A small-molecule ligand and the protein it binds are described below.
Small molecule (SMILES): CC(=O)N[C@H]1[C@H](O[C@H]2[C@H](O)[C@@H](NC(C)=O)CO[C@@H]2CO)O[C@H](CO)[C@@H](O)[C@@H]1O

Binding-site contacts:
Ligand atom C8 contacts residue SER149 of chain 1.A at 3.5 Å.
Ligand atom C2 contacts residue ASN151 of chain 1.A at 2.5 Å.
Ligand atom C3 contacts residue ASN151 of chain 1.A at 3.7 Å.
Ligand atom O7 contacts residue ASN151 of chain 1.A at 4.3 Å.
Ligand atom C4 contacts residue ASN151 of chain 1.A at 4.2 Å.
Ligand atom C8 contacts residue PHE150 of chain 1.A at 4.0 Å (hydrophobic).
Ligand atom C1 contacts residue ASN151 of chain 1.A at 1.5 Å.
Ligand atom O5 contacts residue ASN151 of chain 1.A at 2.4 Å (h-bond).
Ligand atom C5 contacts residue ASN151 of chain 1.A at 3.7 Å.
Ligand atom N2 contacts residue ASN151 of chain 1.A at 2.8 Å (h-bond).
Ligand atom C7 contacts residue ASN151 of chain 1.A at 3.6 Å.
Ligand atom C8 contacts residue ASN151 of chain 1.A at 3.8 Å.
Ligand atom C8 contacts residue THR122 of chain 1.A at 4.2 Å.

Sequence of chain 1.A:
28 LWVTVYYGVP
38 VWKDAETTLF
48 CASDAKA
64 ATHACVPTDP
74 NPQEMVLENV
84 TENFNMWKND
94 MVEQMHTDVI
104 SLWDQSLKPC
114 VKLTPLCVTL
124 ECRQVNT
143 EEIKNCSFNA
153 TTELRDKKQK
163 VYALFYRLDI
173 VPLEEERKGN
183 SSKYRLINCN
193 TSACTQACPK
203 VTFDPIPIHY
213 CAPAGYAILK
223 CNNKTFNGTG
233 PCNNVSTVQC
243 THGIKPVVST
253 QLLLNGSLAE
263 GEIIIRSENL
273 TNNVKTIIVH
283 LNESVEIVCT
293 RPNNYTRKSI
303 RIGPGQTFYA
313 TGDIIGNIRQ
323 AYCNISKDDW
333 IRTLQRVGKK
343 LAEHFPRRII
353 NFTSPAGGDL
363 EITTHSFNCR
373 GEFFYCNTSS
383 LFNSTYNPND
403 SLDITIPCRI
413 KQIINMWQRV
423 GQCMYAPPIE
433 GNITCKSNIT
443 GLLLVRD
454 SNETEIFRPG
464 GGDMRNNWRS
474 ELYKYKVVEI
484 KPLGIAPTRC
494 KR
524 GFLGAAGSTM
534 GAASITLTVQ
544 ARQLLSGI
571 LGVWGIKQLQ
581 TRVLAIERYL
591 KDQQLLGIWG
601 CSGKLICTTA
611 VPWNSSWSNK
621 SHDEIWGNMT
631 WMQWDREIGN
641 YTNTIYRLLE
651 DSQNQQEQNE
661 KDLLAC